This small molecule binds to this protein.
Small molecule (SMILES): O=c1[nH]c(=O)c2nn[nH]c2[nH]1

Sequence of chain 1.B:
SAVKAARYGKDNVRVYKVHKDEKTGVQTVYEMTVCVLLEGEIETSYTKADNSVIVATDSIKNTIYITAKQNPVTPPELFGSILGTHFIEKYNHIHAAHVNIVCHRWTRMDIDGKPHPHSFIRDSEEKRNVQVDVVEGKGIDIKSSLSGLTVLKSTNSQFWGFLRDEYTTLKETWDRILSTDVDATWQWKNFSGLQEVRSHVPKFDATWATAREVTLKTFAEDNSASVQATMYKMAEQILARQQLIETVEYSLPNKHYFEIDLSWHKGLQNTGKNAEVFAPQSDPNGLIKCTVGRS

Sequence of chain 2.B:
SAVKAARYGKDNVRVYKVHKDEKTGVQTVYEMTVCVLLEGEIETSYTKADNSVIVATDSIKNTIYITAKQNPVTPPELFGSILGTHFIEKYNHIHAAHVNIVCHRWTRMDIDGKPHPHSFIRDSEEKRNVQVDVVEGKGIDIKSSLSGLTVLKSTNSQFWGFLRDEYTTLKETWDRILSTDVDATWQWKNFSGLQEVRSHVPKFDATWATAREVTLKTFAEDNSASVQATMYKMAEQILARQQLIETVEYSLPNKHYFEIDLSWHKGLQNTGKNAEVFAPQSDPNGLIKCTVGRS

Binding-site contacts:
Ligand atom N3 contacts residue PHE159 of chain 2.B at 3.7 Å.
Ligand atom O2 contacts residue ARG176 of chain 2.B at 2.8 Å (salt-bridge).
Ligand atom O6 contacts residue ILE54 of chain 1.B at 3.4 Å.
Ligand atom N8 contacts residue THR57 of chain 1.B at 3.2 Å (h-bond).
Ligand atom N8 contacts residue ASP58 of chain 1.B at 3.9 Å.
Ligand atom O6 contacts residue TYR8 of chain 1.B at 3.7 Å.
Ligand atom N8 contacts residue LEU170 of chain 2.B at 3.7 Å.
Ligand atom C2 contacts residue PHE159 of chain 2.B at 3.7 Å (hydrophobic).
Ligand atom C5 contacts residue THR57 of chain 1.B at 3.7 Å.
Ligand atom O2 contacts residue GLN228 of chain 2.B at 3.8 Å.
Ligand atom N7 contacts residue ALA56 of chain 1.B at 3.4 Å.
Ligand atom N7 contacts residue THR57 of chain 1.B at 2.8 Å (h-bond).
Ligand atom O2 contacts residue PHE159 of chain 2.B at 3.9 Å.
Ligand atom N3 contacts residue ASN254 of chain 2.B at 3.4 Å (h-bond).
Ligand atom C6 contacts residue THR57 of chain 1.B at 3.9 Å.
Ligand atom N8 contacts residue PHE159 of chain 2.B at 3.6 Å.
Ligand atom O2 contacts residue VAL227 of chain 2.B at 3.0 Å (h-bond).
Ligand atom O6 contacts residue GLN228 of chain 2.B at 2.8 Å (h-bond).
Ligand atom C2 contacts residue GLN228 of chain 2.B at 3.8 Å.
Ligand atom C6 contacts residue PHE159 of chain 2.B at 3.4 Å (hydrophobic).
Ligand atom O6 contacts residue PHE159 of chain 2.B at 3.9 Å.
Ligand atom N9 contacts residue THR57 of chain 1.B at 3.8 Å.
Ligand atom C6 contacts residue GLN228 of chain 2.B at 3.7 Å.
Ligand atom N1 contacts residue PHE159 of chain 2.B at 3.6 Å.
Ligand atom N3 contacts residue ARG176 of chain 2.B at 3.1 Å (salt-bridge).
Ligand atom C2 contacts residue VAL227 of chain 2.B at 4.0 Å (hydrophobic).
Ligand atom O2 contacts residue SER226 of chain 2.B at 3.6 Å.
Ligand atom N8 contacts residue ALA56 of chain 1.B at 3.6 Å.
Ligand atom N7 contacts residue PHE159 of chain 2.B at 3.6 Å.
Ligand atom O2 contacts residue ASN254 of chain 2.B at 4.0 Å.
Ligand atom C4 contacts residue PHE159 of chain 2.B at 3.3 Å (hydrophobic).
Ligand atom N9 contacts residue LEU170 of chain 2.B at 3.9 Å.
Ligand atom N1 contacts residue GLN228 of chain 2.B at 3.0 Å (h-bond).
Ligand atom N9 contacts residue PHE159 of chain 2.B at 3.5 Å.
Ligand atom O6 contacts residue THR57 of chain 1.B at 3.7 Å.
Ligand atom C2 contacts residue ARG176 of chain 2.B at 3.5 Å.
Ligand atom C4 contacts residue ASN254 of chain 2.B at 4.0 Å.
Ligand atom C5 contacts residue PHE159 of chain 2.B at 3.4 Å (hydrophobic).
Ligand atom C4 contacts residue ARG176 of chain 2.B at 3.9 Å.
Ligand atom C2 contacts residue ASN254 of chain 2.B at 3.9 Å.